Sequence of chain 1.D:
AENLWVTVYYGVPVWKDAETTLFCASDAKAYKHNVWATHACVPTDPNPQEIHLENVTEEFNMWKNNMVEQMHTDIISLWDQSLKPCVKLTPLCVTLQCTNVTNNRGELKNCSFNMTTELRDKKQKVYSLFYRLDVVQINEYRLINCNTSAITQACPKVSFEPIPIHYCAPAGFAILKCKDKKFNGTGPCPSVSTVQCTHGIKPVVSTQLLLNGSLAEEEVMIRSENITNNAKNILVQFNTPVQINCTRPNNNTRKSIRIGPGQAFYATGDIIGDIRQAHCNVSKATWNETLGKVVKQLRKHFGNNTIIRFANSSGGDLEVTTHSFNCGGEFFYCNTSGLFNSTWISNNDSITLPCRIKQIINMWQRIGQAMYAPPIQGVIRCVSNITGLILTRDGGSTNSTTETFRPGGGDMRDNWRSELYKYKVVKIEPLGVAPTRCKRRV

Binding-site contacts:
Ligand atom O7 contacts residue LYS320 of chain 1.D at 4.2 Å.
Ligand atom C4 contacts residue ASN324 of chain 1.D at 4.2 Å.
Ligand atom C2 contacts residue ASN324 of chain 1.D at 2.5 Å.
Ligand atom O5 contacts residue ASN324 of chain 1.D at 2.4 Å (h-bond).
Ligand atom N2 contacts residue ASN324 of chain 1.D at 2.9 Å (h-bond).
Ligand atom N2 contacts residue LYS320 of chain 1.D at 4.4 Å.
Ligand atom O7 contacts residue ASN324 of chain 1.D at 4.2 Å.
Ligand atom C3 contacts residue ASN324 of chain 1.D at 3.8 Å.
Ligand atom C7 contacts residue ASN324 of chain 1.D at 3.4 Å.
Ligand atom C5 contacts residue ASN324 of chain 1.D at 3.7 Å.
Ligand atom C8 contacts residue ASN324 of chain 1.D at 3.5 Å.
Ligand atom C1 contacts residue ASN324 of chain 1.D at 1.4 Å.

The small molecule below binds the protein below.
Small molecule (SMILES): CC(=O)N[C@@H]1[C@@H](O)[C@H](O)[C@@H](CO)O[C@H]1O